Sequence of chain 1.E:
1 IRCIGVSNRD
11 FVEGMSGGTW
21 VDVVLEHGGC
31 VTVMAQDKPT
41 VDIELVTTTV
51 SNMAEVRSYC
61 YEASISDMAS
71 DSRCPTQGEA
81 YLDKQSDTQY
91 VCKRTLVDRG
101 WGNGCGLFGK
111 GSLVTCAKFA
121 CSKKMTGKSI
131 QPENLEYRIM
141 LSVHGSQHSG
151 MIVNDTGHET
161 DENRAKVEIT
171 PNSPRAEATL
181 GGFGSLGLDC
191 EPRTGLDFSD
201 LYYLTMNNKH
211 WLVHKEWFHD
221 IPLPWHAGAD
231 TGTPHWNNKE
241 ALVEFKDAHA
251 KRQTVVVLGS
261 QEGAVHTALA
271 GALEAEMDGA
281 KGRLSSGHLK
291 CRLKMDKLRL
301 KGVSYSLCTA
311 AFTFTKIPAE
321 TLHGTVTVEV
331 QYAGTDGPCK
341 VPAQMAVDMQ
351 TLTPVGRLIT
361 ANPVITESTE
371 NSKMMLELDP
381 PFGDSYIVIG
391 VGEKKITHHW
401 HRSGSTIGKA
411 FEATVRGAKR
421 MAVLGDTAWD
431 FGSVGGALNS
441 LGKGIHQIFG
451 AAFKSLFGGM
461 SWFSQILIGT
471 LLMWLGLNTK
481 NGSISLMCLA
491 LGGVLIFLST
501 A

Binding-site contacts:
Ligand atom C1 contacts residue THR156 of chain 1.E at 3.6 Å.
Ligand atom C2 contacts residue THR156 of chain 1.E at 3.9 Å.
Ligand atom C7 contacts residue THR156 of chain 1.E at 3.6 Å.
Ligand atom C1 contacts residue ASN154 of chain 1.E at 3.1 Å.
Ligand atom O6 contacts residue MET151 of chain 1.E at 3.5 Å.
Ligand atom O7 contacts residue THR156 of chain 1.E at 4.5 Å.
Ligand atom N2 contacts residue THR156 of chain 1.E at 3.2 Å.
Ligand atom C3 contacts residue THR156 of chain 1.E at 4.4 Å.
Ligand atom C8 contacts residue THR156 of chain 1.E at 3.7 Å.
Ligand atom C7 contacts residue ASN154 of chain 1.E at 3.7 Å.
Ligand atom C2 contacts residue ASN154 of chain 1.E at 4.1 Å.
Ligand atom O7 contacts residue ASN154 of chain 1.E at 3.2 Å (h-bond).
Ligand atom O5 contacts residue ASN154 of chain 1.E at 3.8 Å.
Ligand atom N2 contacts residue ASN154 of chain 1.E at 4.0 Å.
Ligand atom C8 contacts residue ASN154 of chain 1.E at 4.5 Å.
Ligand atom O5 contacts residue MET151 of chain 1.E at 4.2 Å.

A protein and the small-molecule ligand that binds it are described below.
Small molecule (SMILES): CC(=O)N[C@H]1[C@H](O[C@H]2[C@H](O)[C@@H](NC(C)=O)CO[C@@H]2CO)O[C@H](CO)[C@@H](O)[C@@H]1O